Sequence of chain 1.C:
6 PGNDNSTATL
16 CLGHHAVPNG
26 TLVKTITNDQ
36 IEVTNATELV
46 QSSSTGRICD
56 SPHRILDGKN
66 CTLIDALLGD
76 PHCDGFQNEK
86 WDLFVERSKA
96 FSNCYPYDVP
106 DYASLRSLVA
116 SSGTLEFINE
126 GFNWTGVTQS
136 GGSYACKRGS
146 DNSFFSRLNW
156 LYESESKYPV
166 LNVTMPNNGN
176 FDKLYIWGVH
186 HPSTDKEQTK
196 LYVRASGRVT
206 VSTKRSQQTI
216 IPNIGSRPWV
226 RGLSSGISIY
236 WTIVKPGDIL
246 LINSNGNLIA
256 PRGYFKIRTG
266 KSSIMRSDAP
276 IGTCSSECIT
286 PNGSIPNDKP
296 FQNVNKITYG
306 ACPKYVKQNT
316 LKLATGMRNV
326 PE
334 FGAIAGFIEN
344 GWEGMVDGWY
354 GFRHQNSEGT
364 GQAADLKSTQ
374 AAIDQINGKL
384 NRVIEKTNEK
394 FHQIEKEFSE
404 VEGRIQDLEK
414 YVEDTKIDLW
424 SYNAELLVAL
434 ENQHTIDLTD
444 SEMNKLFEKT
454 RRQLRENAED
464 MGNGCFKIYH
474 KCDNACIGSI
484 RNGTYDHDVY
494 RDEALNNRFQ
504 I

Binding-site contacts:
Ligand atom C1 contacts residue ASN40 of chain 1.C at 1.4 Å.
Ligand atom O5 contacts residue ASN40 of chain 1.C at 2.4 Å (h-bond).
Ligand atom C6 contacts residue NAG1 of chain 1.W at 3.1 Å.
Ligand atom O3 contacts residue NAG1 of chain 1.W at 4.3 Å.
Ligand atom N2 contacts residue ASN40 of chain 1.C at 2.9 Å (h-bond).
Ligand atom C1 contacts residue THR320 of chain 1.C at 4.2 Å.
Ligand atom O6 contacts residue NAG1 of chain 1.W at 2.2 Å (h-bond).
Ligand atom C2 contacts residue ASN40 of chain 1.C at 2.5 Å.
Ligand atom C8 contacts residue ASN40 of chain 1.C at 4.5 Å.
Ligand atom O5 contacts residue NAG1 of chain 1.W at 3.8 Å.
Ligand atom C3 contacts residue ASN40 of chain 1.C at 3.8 Å.
Ligand atom C4 contacts residue NAG1 of chain 1.W at 4.4 Å.
Ligand atom O6 contacts residue THR320 of chain 1.C at 4.2 Å.
Ligand atom C5 contacts residue ASN40 of chain 1.C at 3.7 Å.
Ligand atom C8 contacts residue THR42 of chain 1.C at 3.9 Å.
Ligand atom O7 contacts residue NAG1 of chain 1.W at 4.4 Å.
Ligand atom C4 contacts residue ASN40 of chain 1.C at 4.2 Å.
Ligand atom C7 contacts residue ASN40 of chain 1.C at 3.3 Å.
Ligand atom O6 contacts residue LEU383 of chain 1.C at 3.7 Å.
Ligand atom O5 contacts residue THR320 of chain 1.C at 3.7 Å.
Ligand atom O4 contacts residue NAG1 of chain 1.W at 4.1 Å.
Ligand atom C6 contacts residue THR42 of chain 1.C at 4.2 Å.
Ligand atom O7 contacts residue ASN40 of chain 1.C at 3.3 Å (h-bond).
Ligand atom C5 contacts residue NAG1 of chain 1.W at 3.1 Å.

The protein below binds the small molecule below.
Small molecule (SMILES): CC(=O)N[C@H]1[C@H](O[C@H]2[C@H](O)[C@@H](NC(C)=O)CO[C@@H]2CO)O[C@H](CO)[C@@H](O[C@@H]2O[C@H](CO)[C@@H](O)[C@H](O)[C@@H]2O)[C@@H]1O